Binding-site contacts:
Ligand atom C2 contacts residue SER204 of chain 1.C at 2.9 Å.
Ligand atom C14 contacts residue PHE17 of chain 1.C at 3.5 Å (hydrophobic).
Ligand atom C23 contacts residue LEU196 of chain 1.C at 3.8 Å (hydrophobic).
Ligand atom C11 contacts residue SER34 of chain 1.C at 3.5 Å.
Ligand atom C10 contacts residue HEM1 of chain 1.O at 3.7 Å.
Ligand atom C13 contacts residue PHE17 of chain 1.C at 3.5 Å (hydrophobic).
Ligand atom C6 contacts residue SER34 of chain 1.C at 3.7 Å.
Ligand atom N contacts residue LEU20 of chain 1.C at 3.8 Å.
Ligand atom C8 contacts residue PHE219 of chain 1.C at 3.7 Å (hydrophobic).
Ligand atom C1 contacts residue ILE26 of chain 1.C at 3.5 Å (hydrophobic).
Ligand atom N contacts residue HIS200 of chain 1.C at 3.5 Å (h-bond).
Ligand atom O contacts residue SER34 of chain 1.C at 2.6 Å (h-bond).
Ligand atom C9 contacts residue PHE17 of chain 1.C at 3.9 Å (hydrophobic).
Ligand atom C20 contacts residue ILE41 of chain 1.C at 3.4 Å (hydrophobic).
Ligand atom C3 contacts residue LEU20 of chain 1.C at 3.8 Å (hydrophobic).
Ligand atom C23 contacts residue ALA16 of chain 1.C at 3.5 Å (hydrophobic).
Ligand atom F1 contacts residue MET193 of chain 1.C at 3.6 Å.
Ligand atom O contacts residue PHE219 of chain 1.C at 3.5 Å.
Ligand atom C4 contacts residue PHE219 of chain 1.C at 3.8 Å (hydrophobic).
Ligand atom C10 contacts residue SER34 of chain 1.C at 3.6 Å.
Ligand atom C6 contacts residue PHE219 of chain 1.C at 3.4 Å (hydrophobic).
Ligand atom C contacts residue HEM1 of chain 1.O at 3.6 Å.
Ligand atom C17 contacts residue PHE17 of chain 1.C at 3.7 Å (hydrophobic).
Ligand atom C14 contacts residue PHE219 of chain 1.C at 3.5 Å (hydrophobic).
Ligand atom C14 contacts residue ASP227 of chain 1.C at 3.6 Å.
Ligand atom O contacts residue ASP227 of chain 1.C at 2.7 Å (salt-bridge).
Ligand atom C6 contacts residue ASP227 of chain 1.C at 3.7 Å.
Ligand atom C9 contacts residue SER34 of chain 1.C at 3.8 Å.
Ligand atom F contacts residue MET189 of chain 1.C at 3.7 Å.
Ligand atom C contacts residue PHE219 of chain 1.C at 3.7 Å (hydrophobic).
Ligand atom C9 contacts residue ASP227 of chain 1.C at 3.9 Å.
Ligand atom C23 contacts residue PHE17 of chain 1.C at 3.6 Å (hydrophobic).
Ligand atom C12 contacts residue PHE17 of chain 1.C at 3.9 Å (hydrophobic).
Ligand atom C3 contacts residue SER204 of chain 1.C at 3.4 Å.
Ligand atom C4 contacts residue HEM1 of chain 1.O at 3.8 Å.
Ligand atom C5 contacts residue HEM1 of chain 1.O at 3.5 Å.
Ligand atom C5 contacts residue PHE219 of chain 1.C at 3.3 Å (hydrophobic).
Ligand atom C6 contacts residue HEM1 of chain 1.O at 3.9 Å.
Ligand atom C20 contacts residue GLY37 of chain 1.C at 3.6 Å.
Ligand atom C23 contacts residue HIS200 of chain 1.C at 3.8 Å.

The small molecule below binds the protein below.
Small molecule (SMILES): CC1=Nc2ccccc2C(=O)C1c1ccc(Cc2ccc(OC(F)(F)F)cc2)cc1

Sequence of chain 1.C:
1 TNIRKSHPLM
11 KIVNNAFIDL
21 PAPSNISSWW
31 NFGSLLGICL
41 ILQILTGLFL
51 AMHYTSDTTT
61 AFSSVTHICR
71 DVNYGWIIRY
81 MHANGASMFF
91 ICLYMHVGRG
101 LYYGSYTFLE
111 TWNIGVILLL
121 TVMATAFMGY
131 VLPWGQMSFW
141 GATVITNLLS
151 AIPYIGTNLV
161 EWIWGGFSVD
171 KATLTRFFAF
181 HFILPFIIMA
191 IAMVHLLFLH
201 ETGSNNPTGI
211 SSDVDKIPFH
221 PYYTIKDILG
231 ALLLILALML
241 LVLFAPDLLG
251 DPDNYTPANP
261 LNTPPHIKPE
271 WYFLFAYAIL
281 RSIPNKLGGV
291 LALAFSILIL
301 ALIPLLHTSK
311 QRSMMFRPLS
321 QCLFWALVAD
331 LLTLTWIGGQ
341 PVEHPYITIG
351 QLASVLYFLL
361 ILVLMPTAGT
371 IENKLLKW